A protein and the small-molecule ligand that binds it are described below.
Small molecule (SMILES): CC(=O)N[C@@H]1[C@@H](O)[C@H](O)[C@@H](CO)O[C@H]1O

Sequence of chain 1.B:
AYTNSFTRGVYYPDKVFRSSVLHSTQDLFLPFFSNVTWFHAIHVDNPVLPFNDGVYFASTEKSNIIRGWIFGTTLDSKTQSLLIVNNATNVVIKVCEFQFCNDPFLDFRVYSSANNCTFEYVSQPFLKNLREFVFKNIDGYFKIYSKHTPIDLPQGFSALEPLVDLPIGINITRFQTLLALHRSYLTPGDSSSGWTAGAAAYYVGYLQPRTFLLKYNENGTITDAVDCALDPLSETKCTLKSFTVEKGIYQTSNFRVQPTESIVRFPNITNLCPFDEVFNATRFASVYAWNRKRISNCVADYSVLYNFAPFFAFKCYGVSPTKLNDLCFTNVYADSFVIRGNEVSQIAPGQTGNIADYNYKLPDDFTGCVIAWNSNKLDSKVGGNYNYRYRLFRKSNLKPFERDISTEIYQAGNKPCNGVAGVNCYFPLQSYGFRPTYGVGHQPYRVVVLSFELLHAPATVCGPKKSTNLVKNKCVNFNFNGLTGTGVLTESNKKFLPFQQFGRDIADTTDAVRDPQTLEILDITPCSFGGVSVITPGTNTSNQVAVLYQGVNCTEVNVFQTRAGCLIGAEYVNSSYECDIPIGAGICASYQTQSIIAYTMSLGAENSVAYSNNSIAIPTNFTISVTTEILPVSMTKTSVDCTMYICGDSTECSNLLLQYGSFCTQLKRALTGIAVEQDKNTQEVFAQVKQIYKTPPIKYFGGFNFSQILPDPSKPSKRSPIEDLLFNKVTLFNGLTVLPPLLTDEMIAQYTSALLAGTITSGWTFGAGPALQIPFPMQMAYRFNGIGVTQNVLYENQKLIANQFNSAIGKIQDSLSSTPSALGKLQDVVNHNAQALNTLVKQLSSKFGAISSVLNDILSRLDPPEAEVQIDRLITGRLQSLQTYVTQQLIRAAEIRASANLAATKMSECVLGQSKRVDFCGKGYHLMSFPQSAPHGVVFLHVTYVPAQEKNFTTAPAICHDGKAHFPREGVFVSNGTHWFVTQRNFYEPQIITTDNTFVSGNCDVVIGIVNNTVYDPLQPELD

Binding-site contacts:
Ligand atom C7 contacts residue ASN280 of chain 1.B at 3.8 Å.
Ligand atom C4 contacts residue ASN282 of chain 1.B at 3.2 Å.
Ligand atom O3 contacts residue ASN282 of chain 1.B at 4.3 Å.
Ligand atom C2 contacts residue ASN282 of chain 1.B at 3.2 Å.
Ligand atom C6 contacts residue ASN282 of chain 1.B at 3.6 Å.
Ligand atom O6 contacts residue ASN282 of chain 1.B at 3.5 Å (h-bond).
Ligand atom C2 contacts residue GLU281 of chain 1.B at 4.4 Å.
Ligand atom C5 contacts residue ASN282 of chain 1.B at 3.3 Å.
Ligand atom C3 contacts residue ASN282 of chain 1.B at 3.7 Å.
Ligand atom O5 contacts residue ASN282 of chain 1.B at 2.7 Å (h-bond).
Ligand atom C8 contacts residue ASN280 of chain 1.B at 4.1 Å.
Ligand atom N2 contacts residue GLU281 of chain 1.B at 3.7 Å.
Ligand atom O7 contacts residue ASN280 of chain 1.B at 3.5 Å (h-bond).
Ligand atom C1 contacts residue ASN282 of chain 1.B at 3.3 Å.
Ligand atom C1 contacts residue GLU281 of chain 1.B at 3.8 Å.
Ligand atom O4 contacts residue ASN282 of chain 1.B at 4.5 Å.
Ligand atom N2 contacts residue ASN282 of chain 1.B at 4.4 Å.